Sequence of chain 2.B:
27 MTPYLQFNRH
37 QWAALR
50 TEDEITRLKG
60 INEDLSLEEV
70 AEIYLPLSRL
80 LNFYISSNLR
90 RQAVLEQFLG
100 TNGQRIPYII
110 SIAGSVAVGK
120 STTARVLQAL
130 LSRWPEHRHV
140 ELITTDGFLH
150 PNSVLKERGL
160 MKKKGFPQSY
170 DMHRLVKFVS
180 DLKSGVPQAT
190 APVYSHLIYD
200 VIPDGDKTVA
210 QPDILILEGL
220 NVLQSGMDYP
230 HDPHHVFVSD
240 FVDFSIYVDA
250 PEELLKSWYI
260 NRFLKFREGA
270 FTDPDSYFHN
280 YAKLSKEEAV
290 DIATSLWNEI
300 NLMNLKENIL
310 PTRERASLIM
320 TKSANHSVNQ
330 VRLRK

A protein and the small-molecule ligand that binds it are described below.
Small molecule (SMILES): CC(C)(CO)[C@@H](O)C(=O)NCCC(=O)NCCc1ccc2c(c1)OCO2

Binding-site contacts:
Ligand atom CAL contacts residue ASN300 of chain 2.B at 3.2 Å.
Ligand atom CAQ contacts residue TYR198 of chain 2.B at 3.7 Å (hydrophobic).
Ligand atom CAY contacts residue TYR258 of chain 2.B at 3.4 Å (hydrophobic).
Ligand atom OAV contacts residue PHE265 of chain 2.B at 3.4 Å.
Ligand atom CAD contacts residue TYR169 of chain 2.B at 3.7 Å (hydrophobic).
Ligand atom CAW contacts residue PHE262 of chain 2.B at 3.6 Å (hydrophobic).
Ligand atom CAY contacts residue PHE262 of chain 2.B at 3.9 Å (hydrophobic).
Ligand atom CAZ contacts residue TYR258 of chain 2.B at 3.1 Å (hydrophobic).
Ligand atom CAP contacts residue TYR258 of chain 2.B at 3.9 Å (hydrophobic).
Ligand atom CAK contacts residue TYR198 of chain 2.B at 3.4 Å (hydrophobic).
Ligand atom CAP contacts residue LEU295 of chain 2.B at 3.9 Å (hydrophobic).
Ligand atom OAG contacts residue GLY164 of chain 2.B at 3.7 Å.
Ligand atom CAP contacts residue TYR198 of chain 2.B at 3.7 Å (hydrophobic).
Ligand atom OAE contacts residue ASP145 of chain 2.B at 3.7 Å.
Ligand atom CAM contacts residue TYR258 of chain 2.B at 3.7 Å (hydrophobic).
Ligand atom OAG contacts residue VAL115 of chain 2.B at 3.9 Å.
Ligand atom OAV contacts residue ARG261 of chain 2.B at 2.8 Å (salt-bridge).
Ligand atom OAN contacts residue TYR258 of chain 2.B at 2.6 Å (h-bond).
Ligand atom CAC contacts residue LEU148 of chain 2.B at 3.7 Å (hydrophobic).
Ligand atom CAR contacts residue PHE277 of chain 2.B at 3.8 Å (hydrophobic).
Ligand atom CAK contacts residue LYS163 of chain 2.B at 3.8 Å.
Ligand atom CAZ contacts residue PHE277 of chain 2.B at 3.4 Å (hydrophobic).
Ligand atom OAG contacts residue LYS163 of chain 2.B at 3.7 Å.
Ligand atom OAN contacts residue ASN300 of chain 2.B at 2.9 Å (h-bond).
Ligand atom OAE contacts residue TYR169 of chain 2.B at 3.2 Å (h-bond).
Ligand atom CAW contacts residue ARG261 of chain 2.B at 3.4 Å.
Ligand atom OAG contacts residue LEU219 of chain 2.B at 3.8 Å.
Ligand atom CAW contacts residue TYR258 of chain 2.B at 3.5 Å (hydrophobic).
Ligand atom CAD contacts residue LEU148 of chain 2.B at 3.8 Å (hydrophobic).
Ligand atom CAZ contacts residue PHE262 of chain 2.B at 3.7 Å (hydrophobic).
Ligand atom NAO contacts residue TYR198 of chain 2.B at 3.0 Å (h-bond).
Ligand atom CAM contacts residue TYR198 of chain 2.B at 3.8 Å (hydrophobic).
Ligand atom OAX contacts residue PHE262 of chain 2.B at 3.4 Å.
Ligand atom CAD contacts residue ASP145 of chain 2.B at 3.9 Å.
Ligand atom CAM contacts residue ASN300 of chain 2.B at 3.6 Å.
Ligand atom OAX contacts residue TYR258 of chain 2.B at 3.2 Å.
Ligand atom CAL contacts residue TYR198 of chain 2.B at 3.9 Å (hydrophobic).
Ligand atom OAE contacts residue LEU219 of chain 2.B at 3.7 Å.
Ligand atom CAS contacts residue TYR198 of chain 2.B at 3.8 Å (hydrophobic).
Ligand atom CAY contacts residue PHE277 of chain 2.B at 3.7 Å (hydrophobic).